Sequence of chain 46.D:
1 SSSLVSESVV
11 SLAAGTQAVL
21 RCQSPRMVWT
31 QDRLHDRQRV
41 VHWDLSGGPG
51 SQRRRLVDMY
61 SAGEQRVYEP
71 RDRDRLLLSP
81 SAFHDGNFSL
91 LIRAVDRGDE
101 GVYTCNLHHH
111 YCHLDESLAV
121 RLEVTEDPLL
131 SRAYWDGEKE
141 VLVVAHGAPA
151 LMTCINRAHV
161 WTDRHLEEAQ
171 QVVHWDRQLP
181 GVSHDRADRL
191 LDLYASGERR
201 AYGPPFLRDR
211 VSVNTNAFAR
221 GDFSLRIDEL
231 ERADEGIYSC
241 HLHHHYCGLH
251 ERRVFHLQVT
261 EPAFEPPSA

Binding-site contacts:
Ligand atom O6 contacts residue SER89 of chain 46.D at 2.8 Å (h-bond).
Ligand atom C5 contacts residue SER89 of chain 46.D at 3.3 Å.
Ligand atom O6 contacts residue LEU91 of chain 46.D at 4.0 Å.
Ligand atom C7 contacts residue ASN87 of chain 46.D at 3.8 Å.
Ligand atom C6 contacts residue SER89 of chain 46.D at 3.6 Å.
Ligand atom C3 contacts residue LEU151 of chain 46.D at 4.2 Å (hydrophobic).
Ligand atom C3 contacts residue ASN87 of chain 46.D at 3.8 Å.
Ligand atom C1 contacts residue SER89 of chain 46.D at 3.3 Å.
Ligand atom C4 contacts residue LEU151 of chain 46.D at 4.0 Å (hydrophobic).
Ligand atom C8 contacts residue ILE155 of chain 46.D at 3.7 Å (hydrophobic).
Ligand atom C4 contacts residue ASN87 of chain 46.D at 4.2 Å.
Ligand atom O4 contacts residue LEU151 of chain 46.D at 3.3 Å.
Ligand atom O7 contacts residue ASN87 of chain 46.D at 4.1 Å.
Ligand atom O6 contacts residue LEU151 of chain 46.D at 3.4 Å.
Ligand atom O5 contacts residue ASN87 of chain 46.D at 2.3 Å (h-bond).
Ligand atom C5 contacts residue ASN87 of chain 46.D at 3.7 Å.
Ligand atom C6 contacts residue LEU151 of chain 46.D at 3.7 Å (hydrophobic).
Ligand atom O5 contacts residue SER89 of chain 46.D at 2.8 Å (h-bond).
Ligand atom N2 contacts residue ASN87 of chain 46.D at 2.9 Å (h-bond).
Ligand atom C2 contacts residue ASN87 of chain 46.D at 2.4 Å.
Ligand atom C1 contacts residue ASN87 of chain 46.D at 1.4 Å.
Ligand atom N2 contacts residue ILE155 of chain 46.D at 4.1 Å.
Ligand atom C6 contacts residue LEU91 of chain 46.D at 4.2 Å (hydrophobic).
Ligand atom C7 contacts residue ILE155 of chain 46.D at 4.3 Å (hydrophobic).
Ligand atom C5 contacts residue LEU151 of chain 46.D at 3.8 Å (hydrophobic).

This small molecule binds to this protein.
Small molecule (SMILES): CC(=O)N[C@@H]1[C@@H](O)[C@H](O)[C@@H](CO)O[C@H]1O